Binding-site contacts:
Ligand atom CA contacts residue ALA130 of chain 3.A at 3.7 Å (hydrophobic).
Ligand atom CA contacts residue ILE191 of chain 3.A at 4.4 Å (hydrophobic).
Ligand atom N contacts residue ALA1 of chain 3.F at 3.5 Å (h-bond).
Ligand atom C contacts residue ALA1 of chain 3.F at 1.3 Å (hydrophobic).
Ligand atom CA contacts residue VAL190 of chain 3.A at 3.8 Å (hydrophobic).
Ligand atom O contacts residue VAL190 of chain 3.A at 3.7 Å.
Ligand atom CB contacts residue ALA130 of chain 3.A at 4.4 Å (hydrophobic).
Ligand atom CB contacts residue ILE191 of chain 3.A at 3.4 Å (hydrophobic).
Ligand atom C contacts residue ALA130 of chain 3.A at 3.8 Å (hydrophobic).
Ligand atom O contacts residue ILE191 of chain 3.A at 3.5 Å.
Ligand atom N contacts residue ILE191 of chain 3.A at 4.4 Å.
Ligand atom CA contacts residue ALA1 of chain 3.F at 2.4 Å (hydrophobic).
Ligand atom C contacts residue TYR192 of chain 3.A at 4.1 Å (hydrophobic).
Ligand atom CB contacts residue ALA1 of chain 3.F at 3.4 Å (hydrophobic).
Ligand atom C contacts residue VAL190 of chain 3.A at 4.2 Å (hydrophobic).
Ligand atom O contacts residue ALA1 of chain 3.F at 2.2 Å (h-bond).
Ligand atom N contacts residue VAL190 of chain 3.A at 2.7 Å (h-bond).
Ligand atom O contacts residue TYR192 of chain 3.A at 2.9 Å (h-bond).
Ligand atom CB contacts residue VAL190 of chain 3.A at 4.2 Å (hydrophobic).

Sequence of chain 3.A:
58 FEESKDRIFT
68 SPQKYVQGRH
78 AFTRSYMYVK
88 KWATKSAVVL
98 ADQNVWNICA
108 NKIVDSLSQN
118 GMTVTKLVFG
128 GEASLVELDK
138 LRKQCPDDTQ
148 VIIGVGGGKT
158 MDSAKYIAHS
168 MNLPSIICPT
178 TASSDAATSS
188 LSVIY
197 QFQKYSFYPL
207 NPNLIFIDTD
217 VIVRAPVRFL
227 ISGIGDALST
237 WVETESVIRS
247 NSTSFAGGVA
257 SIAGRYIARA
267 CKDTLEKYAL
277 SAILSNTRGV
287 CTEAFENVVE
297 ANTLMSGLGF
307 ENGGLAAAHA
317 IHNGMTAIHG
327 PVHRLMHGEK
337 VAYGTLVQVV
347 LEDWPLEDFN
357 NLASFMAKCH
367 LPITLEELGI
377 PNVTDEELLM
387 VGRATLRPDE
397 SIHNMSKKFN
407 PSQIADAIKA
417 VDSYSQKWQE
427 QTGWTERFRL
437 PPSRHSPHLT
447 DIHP

This protein binds this small molecule.
Small molecule (SMILES): C[C@H](N)C(=O)O